Sequence of chain 1.A:
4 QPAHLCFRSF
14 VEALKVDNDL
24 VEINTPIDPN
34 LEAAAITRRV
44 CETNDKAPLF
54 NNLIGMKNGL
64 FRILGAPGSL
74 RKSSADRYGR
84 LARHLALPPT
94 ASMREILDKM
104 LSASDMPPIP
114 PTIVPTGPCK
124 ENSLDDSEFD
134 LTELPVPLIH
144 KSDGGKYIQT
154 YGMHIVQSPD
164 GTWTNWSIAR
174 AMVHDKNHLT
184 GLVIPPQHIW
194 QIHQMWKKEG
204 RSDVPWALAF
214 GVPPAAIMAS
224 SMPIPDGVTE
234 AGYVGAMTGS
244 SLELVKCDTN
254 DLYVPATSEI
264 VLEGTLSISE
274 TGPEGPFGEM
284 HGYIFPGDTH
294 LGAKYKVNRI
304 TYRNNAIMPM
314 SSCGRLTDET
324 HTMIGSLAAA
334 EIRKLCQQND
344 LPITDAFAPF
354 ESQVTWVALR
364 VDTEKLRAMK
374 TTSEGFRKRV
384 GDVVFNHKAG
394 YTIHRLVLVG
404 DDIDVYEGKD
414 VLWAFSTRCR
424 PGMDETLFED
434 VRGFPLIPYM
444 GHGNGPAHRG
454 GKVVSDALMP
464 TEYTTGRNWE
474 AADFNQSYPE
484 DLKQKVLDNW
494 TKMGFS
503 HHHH

Binding-site contacts:
Ligand atom C7 contacts residue BYN1 of chain 1.C at 0.2 Å.
Ligand atom O1 contacts residue BYN1 of chain 1.C at 1.9 Å (h-bond).
Ligand atom O4 contacts residue BYN1 of chain 1.C at 0.2 Å (h-bond).
Ligand atom C1 contacts residue BYN1 of chain 1.C at 1.1 Å.
Ligand atom O3 contacts residue BYN1 of chain 1.C at 0.2 Å (h-bond).
Ligand atom C2 contacts residue BYN1 of chain 1.C at 0.5 Å.
Ligand atom O8 contacts residue BYN1 of chain 1.C at 0.2 Å (h-bond).
Ligand atom C23 contacts residue BYN1 of chain 1.C at 1.3 Å.
Ligand atom C24 contacts residue BYN1 of chain 1.C at 0.3 Å.
Ligand atom O7 contacts residue BYN1 of chain 1.C at 0.2 Å (h-bond).
Ligand atom C12 contacts residue BYN1 of chain 1.C at 0.2 Å.
Ligand atom C21 contacts residue BYN1 of chain 1.C at 0.1 Å.
Ligand atom C15 contacts residue BYN1 of chain 1.C at 0.2 Å.
Ligand atom O9 contacts residue BYN1 of chain 1.C at 0.2 Å (h-bond).
Ligand atom C5 contacts residue BYN1 of chain 1.C at 0.2 Å.
Ligand atom C4 contacts residue BYN1 of chain 1.C at 0.7 Å.
Ligand atom C3 contacts residue BYN1 of chain 1.C at 0.9 Å.
Ligand atom O2 contacts residue BYN1 of chain 1.C at 0.4 Å (h-bond).
Ligand atom C22 contacts residue BYN1 of chain 1.C at 0.3 Å.
Ligand atom N4 contacts residue BYN1 of chain 1.C at 0.5 Å (h-bond).
Ligand atom C17 contacts residue BYN1 of chain 1.C at 0.2 Å.
Ligand atom C13 contacts residue BYN1 of chain 1.C at 0.5 Å.
Ligand atom C6 contacts residue BYN1 of chain 1.C at 0.4 Å.
Ligand atom C14 contacts residue BYN1 of chain 1.C at 0.2 Å.
Ligand atom O5 contacts residue BYN1 of chain 1.C at 0.1 Å (h-bond).
Ligand atom C26 contacts residue BYN1 of chain 1.C at 1.5 Å.
Ligand atom C18 contacts residue BYN1 of chain 1.C at 0.2 Å.
Ligand atom N1 contacts residue BYN1 of chain 1.C at 0.8 Å (h-bond).
Ligand atom C8 contacts residue BYN1 of chain 1.C at 0.2 Å.
Ligand atom O6 contacts residue BYN1 of chain 1.C at 0.2 Å (h-bond).
Ligand atom C20 contacts residue BYN1 of chain 1.C at 0.1 Å.
Ligand atom C9 contacts residue BYN1 of chain 1.C at 0.4 Å.
Ligand atom N2 contacts residue BYN1 of chain 1.C at 0.8 Å (h-bond).
Ligand atom N3 contacts residue BYN1 of chain 1.C at 0.2 Å (h-bond).
Ligand atom C16 contacts residue BYN1 of chain 1.C at 0.2 Å.
Ligand atom C10 contacts residue BYN1 of chain 1.C at 0.5 Å.
Ligand atom C11 contacts residue BYN1 of chain 1.C at 0.4 Å.
Ligand atom O10 contacts residue BYN1 of chain 1.C at 2.3 Å (h-bond).
Ligand atom C19 contacts residue BYN1 of chain 1.C at 0.3 Å.
Ligand atom P1 contacts residue BYN1 of chain 1.C at 0.2 Å.

The small molecule below binds the protein below.
Small molecule (SMILES): CC1=C(C(=O)O)[C@@H]2CC(C)(C)c3c(C)c(C)cc4c3N2[C@@]12C(=O)NC(=O)N=C2N4C[C@H](O)[C@H](O)[C@H](O)COP(=O)(O)O